Sequence of chain 1.B:
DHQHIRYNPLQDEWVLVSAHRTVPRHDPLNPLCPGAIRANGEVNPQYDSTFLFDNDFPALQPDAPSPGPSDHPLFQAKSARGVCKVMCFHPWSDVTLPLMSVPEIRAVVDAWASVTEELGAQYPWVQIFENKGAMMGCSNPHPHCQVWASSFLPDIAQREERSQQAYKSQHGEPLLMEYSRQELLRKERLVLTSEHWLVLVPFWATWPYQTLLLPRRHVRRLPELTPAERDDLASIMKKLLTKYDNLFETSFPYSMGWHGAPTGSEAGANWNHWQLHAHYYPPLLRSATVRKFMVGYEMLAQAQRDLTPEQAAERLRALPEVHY

Sequence of chain 1.A:
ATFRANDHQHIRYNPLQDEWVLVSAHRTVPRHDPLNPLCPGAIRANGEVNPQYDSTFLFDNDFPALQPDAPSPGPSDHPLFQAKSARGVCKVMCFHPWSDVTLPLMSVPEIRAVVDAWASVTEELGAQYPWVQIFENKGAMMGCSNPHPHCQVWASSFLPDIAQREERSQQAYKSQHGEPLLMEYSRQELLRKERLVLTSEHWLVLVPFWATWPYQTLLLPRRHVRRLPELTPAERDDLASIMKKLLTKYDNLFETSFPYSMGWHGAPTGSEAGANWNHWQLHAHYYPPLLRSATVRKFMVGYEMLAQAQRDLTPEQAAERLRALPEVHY

Binding-site contacts:
Ligand atom O3 contacts residue GLU362 of chain 1.B at 3.8 Å.
Ligand atom O5 contacts residue ASN195 of chain 1.A at 3.0 Å (h-bond).
Ligand atom C4 contacts residue LYS356 of chain 1.B at 4.4 Å.
Ligand atom O1P contacts residue H2U1 of chain 1.D at 2.5 Å (h-bond).
Ligand atom C2 contacts residue VAL359 of chain 1.B at 4.1 Å (hydrophobic).
Ligand atom O6 contacts residue GLU362 of chain 1.B at 2.9 Å (salt-bridge).
Ligand atom O3P contacts residue H2U1 of chain 1.D at 3.8 Å.
Ligand atom O6 contacts residue VAL359 of chain 1.B at 3.2 Å (h-bond).
Ligand atom C6 contacts residue ASN195 of chain 1.A at 3.8 Å.
Ligand atom O1P contacts residue GLN210 of chain 1.A at 2.9 Å (h-bond).
Ligand atom P contacts residue GLN210 of chain 1.A at 4.0 Å.
Ligand atom O5 contacts residue GLN210 of chain 1.A at 4.2 Å.
Ligand atom O2 contacts residue PHE357 of chain 1.B at 4.3 Å.
Ligand atom C3 contacts residue PHE357 of chain 1.B at 4.0 Å (hydrophobic).
Ligand atom O4 contacts residue TRP212 of chain 1.A at 4.1 Å.
Ligand atom O3 contacts residue LYS356 of chain 1.B at 3.3 Å (salt-bridge).
Ligand atom O3 contacts residue PHE357 of chain 1.B at 2.8 Å (h-bond).
Ligand atom O2P contacts residue GLN210 of chain 1.A at 4.0 Å.
Ligand atom C5 contacts residue TRP212 of chain 1.A at 4.4 Å (hydrophobic).
Ligand atom O4 contacts residue GLN368 of chain 1.B at 3.9 Å.
Ligand atom C6 contacts residue TYR361 of chain 1.B at 3.8 Å (hydrophobic).
Ligand atom C1 contacts residue ASN195 of chain 1.A at 4.0 Å.
Ligand atom O6 contacts residue PHE193 of chain 1.A at 3.7 Å.
Ligand atom O6 contacts residue GLY360 of chain 1.B at 3.4 Å.
Ligand atom O2 contacts residue GLY201 of chain 1.A at 4.1 Å.
Ligand atom C6 contacts residue PHE193 of chain 1.A at 3.6 Å (hydrophobic).
Ligand atom C6 contacts residue TRP212 of chain 1.A at 3.9 Å (hydrophobic).
Ligand atom O2P contacts residue H2U1 of chain 1.D at 4.0 Å.
Ligand atom C6 contacts residue GLU362 of chain 1.B at 3.6 Å.
Ligand atom C4 contacts residue GLU362 of chain 1.B at 3.2 Å.
Ligand atom C3 contacts residue LYS356 of chain 1.B at 4.1 Å.
Ligand atom C3 contacts residue GLU362 of chain 1.B at 4.1 Å.
Ligand atom C5 contacts residue GLU362 of chain 1.B at 4.2 Å.
Ligand atom O4 contacts residue LYS356 of chain 1.B at 3.7 Å.
Ligand atom O4 contacts residue GLU362 of chain 1.B at 2.4 Å (salt-bridge).
Ligand atom C5 contacts residue ASN195 of chain 1.A at 4.0 Å.
Ligand atom O2P contacts residue GLY201 of chain 1.A at 4.3 Å.
Ligand atom O6 contacts residue TYR361 of chain 1.B at 2.9 Å (h-bond).
Ligand atom O6 contacts residue ASN195 of chain 1.A at 3.2 Å (h-bond).
Ligand atom P contacts residue H2U1 of chain 1.D at 3.7 Å.

The small molecule below binds the protein below.
Small molecule (SMILES): O=P(O)(O)O[C@H]1O[C@H](CO)[C@@H](O)[C@H](O)[C@H]1O